Sequence of chain 1.B:
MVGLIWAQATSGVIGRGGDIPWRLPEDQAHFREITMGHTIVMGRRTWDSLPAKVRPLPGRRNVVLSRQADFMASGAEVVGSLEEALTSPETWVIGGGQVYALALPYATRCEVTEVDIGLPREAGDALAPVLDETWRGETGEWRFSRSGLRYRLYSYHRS

The small molecule below binds the protein below.
Small molecule (SMILES): Cn1nc(-c2ccco2)cc1C(=O)O

Binding-site contacts:
Ligand atom C06 contacts residue LEU59 of chain 1.B at 4.5 Å (hydrophobic).
Ligand atom C03 contacts residue PHE33 of chain 1.B at 4.2 Å (hydrophobic).
Ligand atom O13 contacts residue ARG62 of chain 1.B at 2.8 Å (salt-bridge).
Ligand atom C14 contacts residue VAL56 of chain 1.B at 3.3 Å (hydrophobic).
Ligand atom O13 contacts residue PRO60 of chain 1.B at 3.7 Å.
Ligand atom N07 contacts residue VAL56 of chain 1.B at 4.3 Å.
Ligand atom C11 contacts residue ARG62 of chain 1.B at 3.9 Å.
Ligand atom C09 contacts residue LEU59 of chain 1.B at 4.1 Å (hydrophobic).
Ligand atom O12 contacts residue ARG34 of chain 1.B at 4.0 Å.
Ligand atom O13 contacts residue LEU59 of chain 1.B at 4.3 Å.
Ligand atom O13 contacts residue ARG34 of chain 1.B at 3.6 Å.
Ligand atom C06 contacts residue ARG34 of chain 1.B at 3.6 Å.
Ligand atom C11 contacts residue ARG34 of chain 1.B at 3.7 Å.
Ligand atom C11 contacts residue PRO60 of chain 1.B at 3.8 Å (hydrophobic).
Ligand atom O12 contacts residue PRO60 of chain 1.B at 3.5 Å.
Ligand atom O05 contacts residue GLN30 of chain 1.B at 3.6 Å.
Ligand atom C10 contacts residue ARG34 of chain 1.B at 3.5 Å.
Ligand atom C14 contacts residue ARG34 of chain 1.B at 3.8 Å.
Ligand atom C01 contacts residue GLN30 of chain 1.B at 4.3 Å.
Ligand atom C04 contacts residue ARG34 of chain 1.B at 4.5 Å.
Ligand atom N08 contacts residue VAL56 of chain 1.B at 4.0 Å.
Ligand atom N07 contacts residue ARG34 of chain 1.B at 3.3 Å (salt-bridge).
Ligand atom C09 contacts residue ARG34 of chain 1.B at 3.4 Å.
Ligand atom O12 contacts residue ARG62 of chain 1.B at 4.4 Å.
Ligand atom C10 contacts residue LEU59 of chain 1.B at 3.9 Å (hydrophobic).
Ligand atom C04 contacts residue GLN30 of chain 1.B at 4.4 Å.
Ligand atom C11 contacts residue LEU59 of chain 1.B at 4.3 Å (hydrophobic).
Ligand atom N08 contacts residue ARG34 of chain 1.B at 3.2 Å (salt-bridge).